Sequence of chain 1.C:
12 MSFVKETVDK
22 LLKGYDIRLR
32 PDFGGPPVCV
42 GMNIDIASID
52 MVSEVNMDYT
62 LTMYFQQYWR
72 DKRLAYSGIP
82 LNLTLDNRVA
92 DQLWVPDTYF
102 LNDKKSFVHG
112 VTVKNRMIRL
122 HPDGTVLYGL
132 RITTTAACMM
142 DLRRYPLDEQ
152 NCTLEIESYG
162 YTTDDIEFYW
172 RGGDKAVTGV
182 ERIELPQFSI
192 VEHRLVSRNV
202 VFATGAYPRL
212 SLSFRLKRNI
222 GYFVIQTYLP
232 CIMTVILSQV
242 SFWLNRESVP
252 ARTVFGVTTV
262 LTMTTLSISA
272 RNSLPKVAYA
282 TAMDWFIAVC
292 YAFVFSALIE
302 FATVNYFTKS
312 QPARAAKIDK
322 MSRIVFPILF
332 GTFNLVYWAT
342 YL

Binding-site contacts:
Ligand atom O01 contacts residue PRO328 of chain 1.C at 3.6 Å.
Ligand atom C12 contacts residue TRP244 of chain 1.C at 3.9 Å (hydrophobic).
Ligand atom O01 contacts residue GLN240 of chain 1.C at 2.7 Å (h-bond).
Ligand atom C04 contacts residue GLN240 of chain 1.C at 4.1 Å.
Ligand atom C04 contacts residue ILE237 of chain 1.C at 4.2 Å (hydrophobic).
Ligand atom C15 contacts residue TRP244 of chain 1.C at 4.2 Å (hydrophobic).
Ligand atom C17 contacts residue TRP244 of chain 1.C at 3.7 Å (hydrophobic).
Ligand atom C04 contacts residue TRP244 of chain 1.C at 4.5 Å (hydrophobic).
Ligand atom O02 contacts residue TYR307 of chain 1.B at 4.5 Å.
Ligand atom C05 contacts residue ILE237 of chain 1.C at 3.7 Å (hydrophobic).
Ligand atom C03 contacts residue PRO328 of chain 1.C at 4.0 Å (hydrophobic).
Ligand atom C14 contacts residue TRP244 of chain 1.C at 4.0 Å (hydrophobic).
Ligand atom C18 contacts residue ILE300 of chain 1.B at 4.0 Å (hydrophobic).
Ligand atom O01 contacts residue ARG324 of chain 1.C at 4.3 Å.
Ligand atom C06 contacts residue VAL241 of chain 1.C at 3.9 Å (hydrophobic).
Ligand atom C20 contacts residue TYR307 of chain 1.B at 4.5 Å (hydrophobic).
Ligand atom C08 contacts residue TRP244 of chain 1.C at 4.5 Å (hydrophobic).
Ligand atom O02 contacts residue THR304 of chain 1.B at 3.0 Å (h-bond).
Ligand atom C21 contacts residue TRP244 of chain 1.C at 3.8 Å (hydrophobic).
Ligand atom C06 contacts residue ILE237 of chain 1.C at 3.7 Å (hydrophobic).
Ligand atom C13 contacts residue TRP244 of chain 1.C at 4.4 Å (hydrophobic).
Ligand atom C21 contacts residue TYR307 of chain 1.B at 4.3 Å (hydrophobic).
Ligand atom C02 contacts residue PRO328 of chain 1.C at 4.1 Å (hydrophobic).
Ligand atom C03 contacts residue GLN240 of chain 1.C at 3.4 Å.
Ligand atom C16 contacts residue TRP244 of chain 1.C at 4.0 Å (hydrophobic).
Ligand atom C15 contacts residue ALA303 of chain 1.B at 3.6 Å (hydrophobic).
Ligand atom C18 contacts residue THR304 of chain 1.B at 4.0 Å.
Ligand atom C07 contacts residue VAL241 of chain 1.C at 3.8 Å (hydrophobic).
Ligand atom C16 contacts residue THR304 of chain 1.B at 3.9 Å.
Ligand atom C20 contacts residue THR304 of chain 1.B at 4.0 Å.
Ligand atom C16 contacts residue ALA303 of chain 1.B at 3.9 Å (hydrophobic).
Ligand atom C20 contacts residue TRP244 of chain 1.C at 4.2 Å (hydrophobic).
Ligand atom C17 contacts residue THR304 of chain 1.B at 4.4 Å.
Ligand atom C09 contacts residue TRP244 of chain 1.C at 4.3 Å (hydrophobic).
Ligand atom C07 contacts residue TRP244 of chain 1.C at 4.4 Å (hydrophobic).

The small molecule below binds the protein below.
Small molecule (SMILES): CC(=O)[C@H]1CC[C@H]2[C@@H]3CC[C@@H]4C[C@H](O)CC[C@]4(C)[C@H]3CC[C@]12C

Sequence of chain 1.B:
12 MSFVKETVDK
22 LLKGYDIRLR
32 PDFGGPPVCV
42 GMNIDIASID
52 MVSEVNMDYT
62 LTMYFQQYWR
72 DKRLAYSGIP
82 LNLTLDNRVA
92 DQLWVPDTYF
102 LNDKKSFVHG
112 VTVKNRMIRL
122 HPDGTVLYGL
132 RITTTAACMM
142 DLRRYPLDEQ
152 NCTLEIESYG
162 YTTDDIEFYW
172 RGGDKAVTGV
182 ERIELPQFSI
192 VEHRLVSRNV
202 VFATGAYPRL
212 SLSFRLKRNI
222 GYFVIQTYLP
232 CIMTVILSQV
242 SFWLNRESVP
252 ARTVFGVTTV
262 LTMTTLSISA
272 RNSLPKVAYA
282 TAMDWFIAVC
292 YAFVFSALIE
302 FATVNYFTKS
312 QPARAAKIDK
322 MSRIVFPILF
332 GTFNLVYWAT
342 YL